Binding-site contacts:
Ligand atom O17 contacts residue SER63 of chain 1.A at 4.0 Å.
Ligand atom C14 contacts residue SER320 of chain 1.A at 3.7 Å.
Ligand atom C13 contacts residue SER320 of chain 1.A at 3.7 Å.
Ligand atom C15 contacts residue THR321 of chain 1.A at 4.0 Å.
Ligand atom C14 contacts residue THR321 of chain 1.A at 4.0 Å.
Ligand atom O17 contacts residue GLY62 of chain 1.A at 3.5 Å.
Ligand atom C18 contacts residue GLN221 of chain 1.A at 3.7 Å.
Ligand atom N16 contacts residue ALA222 of chain 1.A at 3.8 Å.
Ligand atom P8 contacts residue TYR149 of chain 1.A at 3.6 Å.
Ligand atom O82 contacts residue SER63 of chain 1.A at 2.6 Å (h-bond).
Ligand atom O12 contacts residue SER63 of chain 1.A at 4.0 Å.
Ligand atom O81 contacts residue SER63 of chain 1.A at 2.6 Å (h-bond).
Ligand atom P8 contacts residue SER63 of chain 1.A at 1.6 Å.
Ligand atom O81 contacts residue SER320 of chain 1.A at 2.7 Å (h-bond).
Ligand atom C7 contacts residue SER320 of chain 1.A at 4.0 Å.
Ligand atom C18 contacts residue ALA222 of chain 1.A at 3.6 Å (hydrophobic).
Ligand atom N16 contacts residue THR321 of chain 1.A at 4.1 Å.
Ligand atom S16 contacts residue GLY322 of chain 1.A at 3.8 Å.
Ligand atom C17 contacts residue THR321 of chain 1.A at 3.7 Å.
Ligand atom N10 contacts residue SER320 of chain 1.A at 3.0 Å (h-bond).
Ligand atom N19 contacts residue THR321 of chain 1.A at 3.6 Å.
Ligand atom C17 contacts residue GLY322 of chain 1.A at 3.7 Å.
Ligand atom C15 contacts residue SER320 of chain 1.A at 3.8 Å.
Ligand atom N18 contacts residue GLY322 of chain 1.A at 3.6 Å (h-bond).
Ligand atom N10 contacts residue SER63 of chain 1.A at 3.3 Å (h-bond).
Ligand atom N18 contacts residue THR321 of chain 1.A at 3.9 Å.
Ligand atom C11 contacts residue SER63 of chain 1.A at 3.9 Å.
Ligand atom O82 contacts residue TYR149 of chain 1.A at 3.0 Å (h-bond).
Ligand atom C18 contacts residue SER65 of chain 1.A at 3.9 Å.
Ligand atom S16 contacts residue THR321 of chain 1.A at 3.9 Å.
Ligand atom C18 contacts residue GLY62 of chain 1.A at 3.6 Å.
Ligand atom C7 contacts residue SER63 of chain 1.A at 2.7 Å.
Ligand atom O81 contacts residue GLY62 of chain 1.A at 3.9 Å.
Ligand atom P8 contacts residue LYS66 of chain 1.A at 4.2 Å.
Ligand atom O17 contacts residue ALA222 of chain 1.A at 4.0 Å.
Ligand atom C18 contacts residue GLY224 of chain 1.A at 3.3 Å.
Ligand atom O81 contacts residue GLY319 of chain 1.A at 3.2 Å.
Ligand atom O12 contacts residue ASN151 of chain 1.A at 3.4 Å (h-bond).
Ligand atom C11 contacts residue SER320 of chain 1.A at 3.9 Å.
Ligand atom N16 contacts residue GLY62 of chain 1.A at 3.9 Å.

This protein binds this small molecule.
Small molecule (SMILES): CO/N=C(\C(=O)NCP(=O)(O)O)c1csc(N)n1

Sequence of chain 1.A:
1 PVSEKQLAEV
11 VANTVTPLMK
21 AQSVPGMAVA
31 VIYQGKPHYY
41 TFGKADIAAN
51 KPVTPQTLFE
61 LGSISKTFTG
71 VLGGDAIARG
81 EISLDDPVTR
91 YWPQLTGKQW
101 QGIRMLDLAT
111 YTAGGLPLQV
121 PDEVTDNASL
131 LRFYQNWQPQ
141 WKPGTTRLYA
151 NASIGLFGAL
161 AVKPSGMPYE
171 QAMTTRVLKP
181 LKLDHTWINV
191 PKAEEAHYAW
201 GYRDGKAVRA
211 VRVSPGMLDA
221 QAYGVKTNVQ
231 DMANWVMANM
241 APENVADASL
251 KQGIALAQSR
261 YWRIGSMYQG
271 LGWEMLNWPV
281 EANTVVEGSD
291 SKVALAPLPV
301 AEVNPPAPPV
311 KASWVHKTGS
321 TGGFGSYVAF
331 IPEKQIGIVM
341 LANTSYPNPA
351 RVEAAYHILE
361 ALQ